Sequence of chain 1.B:
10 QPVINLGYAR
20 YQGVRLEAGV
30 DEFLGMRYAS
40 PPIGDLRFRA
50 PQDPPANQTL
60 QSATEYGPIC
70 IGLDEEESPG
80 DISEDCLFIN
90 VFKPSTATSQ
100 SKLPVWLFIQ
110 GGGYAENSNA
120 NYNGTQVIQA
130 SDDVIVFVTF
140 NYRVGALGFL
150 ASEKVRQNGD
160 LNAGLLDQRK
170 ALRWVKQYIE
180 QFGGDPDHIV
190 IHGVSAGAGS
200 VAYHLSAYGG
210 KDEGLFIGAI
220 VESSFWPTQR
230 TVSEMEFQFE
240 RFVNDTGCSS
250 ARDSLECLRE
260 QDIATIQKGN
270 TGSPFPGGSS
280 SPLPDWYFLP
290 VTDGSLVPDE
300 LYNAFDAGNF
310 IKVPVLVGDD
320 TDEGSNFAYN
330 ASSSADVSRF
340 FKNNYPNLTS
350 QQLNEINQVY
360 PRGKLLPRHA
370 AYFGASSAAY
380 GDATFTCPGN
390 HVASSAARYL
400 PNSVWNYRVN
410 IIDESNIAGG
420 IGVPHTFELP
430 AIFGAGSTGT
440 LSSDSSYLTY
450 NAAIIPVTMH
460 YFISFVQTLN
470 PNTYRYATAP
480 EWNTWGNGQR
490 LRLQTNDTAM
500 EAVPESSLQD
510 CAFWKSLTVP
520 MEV

This small molecule binds to this protein.
Small molecule (SMILES): CC(=O)N[C@@H]1[C@@H](O)[C@H](O)[C@@H](CO)O[C@H]1O

Binding-site contacts:
Ligand atom C7 contacts residue ASN329 of chain 1.B at 3.3 Å.
Ligand atom N2 contacts residue ARG367 of chain 1.B at 2.9 Å (salt-bridge).
Ligand atom C1 contacts residue ASN329 of chain 1.B at 1.9 Å.
Ligand atom O3 contacts residue ARG367 of chain 1.B at 4.2 Å.
Ligand atom O6 contacts residue SER331 of chain 1.B at 4.5 Å.
Ligand atom C8 contacts residue ASN329 of chain 1.B at 4.4 Å.
Ligand atom N2 contacts residue HIS368 of chain 1.B at 4.3 Å.
Ligand atom O5 contacts residue ALA369 of chain 1.B at 3.9 Å.
Ligand atom C1 contacts residue ARG367 of chain 1.B at 4.0 Å.
Ligand atom C1 contacts residue HIS368 of chain 1.B at 3.9 Å.
Ligand atom C5 contacts residue ALA369 of chain 1.B at 4.3 Å (hydrophobic).
Ligand atom C7 contacts residue ARG367 of chain 1.B at 3.9 Å.
Ligand atom N2 contacts residue ASN329 of chain 1.B at 3.0 Å (h-bond).
Ligand atom C3 contacts residue ARG367 of chain 1.B at 3.7 Å.
Ligand atom O5 contacts residue ASN329 of chain 1.B at 2.7 Å (h-bond).
Ligand atom C5 contacts residue ASN329 of chain 1.B at 4.0 Å.
Ligand atom O7 contacts residue ASN329 of chain 1.B at 3.3 Å (h-bond).
Ligand atom C2 contacts residue ARG367 of chain 1.B at 3.7 Å.
Ligand atom C8 contacts residue HIS368 of chain 1.B at 3.9 Å.
Ligand atom C2 contacts residue ASN329 of chain 1.B at 2.7 Å.
Ligand atom C3 contacts residue ASN329 of chain 1.B at 4.1 Å.
Ligand atom C1 contacts residue ALA369 of chain 1.B at 3.6 Å (hydrophobic).
Ligand atom C8 contacts residue ARG367 of chain 1.B at 3.8 Å.